Sequence of chain 1.A:
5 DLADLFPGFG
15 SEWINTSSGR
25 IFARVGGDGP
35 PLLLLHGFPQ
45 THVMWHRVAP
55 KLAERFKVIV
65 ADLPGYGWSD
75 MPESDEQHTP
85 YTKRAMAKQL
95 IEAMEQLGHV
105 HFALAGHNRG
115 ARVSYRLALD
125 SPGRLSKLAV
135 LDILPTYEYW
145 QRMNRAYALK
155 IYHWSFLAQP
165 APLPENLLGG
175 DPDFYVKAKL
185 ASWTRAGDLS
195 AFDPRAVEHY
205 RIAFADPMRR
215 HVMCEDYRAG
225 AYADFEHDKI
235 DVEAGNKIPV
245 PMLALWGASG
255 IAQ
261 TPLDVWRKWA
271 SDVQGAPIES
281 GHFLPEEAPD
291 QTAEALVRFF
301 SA

Binding-site contacts:
Ligand atom C2 contacts residue TRP158 of chain 1.A at 4.3 Å (hydrophobic).
Ligand atom C2 contacts residue ASN112 of chain 1.A at 3.2 Å.
Ligand atom O2 contacts residue TYR221 of chain 1.A at 2.6 Å (h-bond).
Ligand atom CL1 contacts residue HIS157 of chain 1.A at 3.1 Å.
Ligand atom CL1 contacts residue TYR221 of chain 1.A at 3.5 Å.
Ligand atom O1 contacts residue ARG113 of chain 1.A at 3.7 Å.
Ligand atom C2 contacts residue HIS282 of chain 1.A at 4.1 Å.
Ligand atom O1 contacts residue ASN112 of chain 1.A at 3.5 Å.
Ligand atom CL1 contacts residue ILE255 of chain 1.A at 3.6 Å.
Ligand atom C1 contacts residue ARG113 of chain 1.A at 3.6 Å.
Ligand atom C1 contacts residue ASN112 of chain 1.A at 3.5 Å.
Ligand atom CL1 contacts residue TRP187 of chain 1.A at 3.5 Å.
Ligand atom C2 contacts residue TYR221 of chain 1.A at 4.3 Å (hydrophobic).
Ligand atom C2 contacts residue ARG116 of chain 1.A at 4.2 Å.
Ligand atom CL1 contacts residue ASN112 of chain 1.A at 3.4 Å.
Ligand atom O2 contacts residue TRP158 of chain 1.A at 3.7 Å.
Ligand atom O2 contacts residue ARG113 of chain 1.A at 2.8 Å (salt-bridge).
Ligand atom O1 contacts residue TRP158 of chain 1.A at 4.3 Å.
Ligand atom O1 contacts residue ILE137 of chain 1.A at 4.3 Å.
Ligand atom C1 contacts residue TYR221 of chain 1.A at 3.7 Å (hydrophobic).
Ligand atom O1 contacts residue ARG116 of chain 1.A at 2.9 Å (salt-bridge).
Ligand atom C1 contacts residue ARG116 of chain 1.A at 3.8 Å.
Ligand atom CL1 contacts residue TRP158 of chain 1.A at 4.0 Å.
Ligand atom O2 contacts residue HIS157 of chain 1.A at 4.3 Å.
Ligand atom O2 contacts residue ARG116 of chain 1.A at 4.2 Å.
Ligand atom C2 contacts residue ILE255 of chain 1.A at 4.0 Å (hydrophobic).
Ligand atom C1 contacts residue TRP158 of chain 1.A at 4.0 Å (hydrophobic).
Ligand atom O2 contacts residue ASN112 of chain 1.A at 3.7 Å.

The small molecule below binds the protein below.
Small molecule (SMILES): O=C(O)CCl